This protein binds this small molecule.
Small molecule (SMILES): CC[C@H](C)[C@H](NC(=O)CN)C(=O)NCC(=O)N[C@@H](Cc1ccccc1)C(=O)NCC(=O)N[C@@H](C)C(=O)N[C@H](C(=O)N[C@H](C(=O)N[C@@H](C)C=O)C(C)C)[C@@H](C)O

Sequence of chain 1.I:
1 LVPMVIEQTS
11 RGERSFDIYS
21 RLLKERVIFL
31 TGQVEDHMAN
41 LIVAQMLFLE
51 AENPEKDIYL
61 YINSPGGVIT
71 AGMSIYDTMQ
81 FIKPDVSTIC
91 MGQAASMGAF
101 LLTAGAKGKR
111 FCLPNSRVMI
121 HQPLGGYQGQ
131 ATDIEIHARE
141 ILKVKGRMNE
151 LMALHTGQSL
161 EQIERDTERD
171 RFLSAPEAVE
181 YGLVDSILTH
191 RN

Binding-site contacts:
Ligand atom O contacts residue LYS83 of chain 1.H at 3.4 Å (salt-bridge).
Ligand atom O contacts residue ARG191 of chain 1.I at 3.4 Å (salt-bridge).
Ligand atom CG2 contacts residue LEU47 of chain 1.H at 3.5 Å (hydrophobic).
Ligand atom CB contacts residue TYR61 of chain 1.I at 3.8 Å (hydrophobic).
Ligand atom CZ contacts residue THR78 of chain 1.H at 3.8 Å.
Ligand atom CA contacts residue ALA51 of chain 1.H at 3.9 Å (hydrophobic).
Ligand atom CD1 contacts residue GLU25 of chain 1.I at 3.6 Å.
Ligand atom O contacts residue ARG191 of chain 1.I at 3.0 Å (salt-bridge).
Ligand atom CA contacts residue TYR61 of chain 1.I at 3.0 Å (hydrophobic).
Ligand atom CG1 contacts residue ALA51 of chain 1.H at 3.8 Å (hydrophobic).
Ligand atom CG2 contacts residue PHE48 of chain 1.H at 3.8 Å (hydrophobic).
Ligand atom CZ contacts residue LEU47 of chain 1.H at 3.9 Å (hydrophobic).
Ligand atom CE2 contacts residue TYR61 of chain 1.I at 4.0 Å (hydrophobic).
Ligand atom CG1 contacts residue GLU25 of chain 1.I at 3.9 Å.
Ligand atom CZ contacts residue LEU113 of chain 1.I at 4.0 Å (hydrophobic).
Ligand atom C contacts residue ARG191 of chain 1.I at 4.0 Å.
Ligand atom CE1 contacts residue PHE81 of chain 1.H at 3.6 Å (hydrophobic).
Ligand atom CA contacts residue ARG191 of chain 1.I at 3.9 Å.
Ligand atom CD2 contacts residue TYR61 of chain 1.I at 3.6 Å (hydrophobic).
Ligand atom CD1 contacts residue PHE81 of chain 1.H at 3.4 Å (hydrophobic).
Ligand atom CA contacts residue TYR61 of chain 1.I at 3.8 Å (hydrophobic).
Ligand atom CA contacts residue GLU25 of chain 1.I at 3.7 Å.
Ligand atom CG2 contacts residue LEU22 of chain 1.I at 4.0 Å (hydrophobic).
Ligand atom O contacts residue LEU47 of chain 1.H at 3.7 Å.
Ligand atom CE2 contacts residue LEU47 of chain 1.H at 3.8 Å (hydrophobic).
Ligand atom CA contacts residue ARG191 of chain 1.I at 4.0 Å.
Ligand atom C contacts residue ARG191 of chain 1.I at 4.0 Å.
Ligand atom CG2 contacts residue ARG191 of chain 1.I at 4.0 Å.
Ligand atom N contacts residue TYR61 of chain 1.I at 2.6 Å (h-bond).
Ligand atom O contacts residue PHE81 of chain 1.H at 3.9 Å.
Ligand atom CG1 contacts residue ALA51 of chain 1.H at 3.8 Å (hydrophobic).
Ligand atom CA contacts residue TYR59 of chain 1.I at 4.0 Å (hydrophobic).
Ligand atom CD1 contacts residue ARG21 of chain 1.I at 3.6 Å.
Ligand atom C contacts residue TYR61 of chain 1.I at 3.3 Å (hydrophobic).
Ligand atom O contacts residue ALA51 of chain 1.H at 3.9 Å.
Ligand atom C contacts residue PRO54 of chain 1.H at 3.8 Å (hydrophobic).
Ligand atom CB contacts residue LEU188 of chain 1.I at 3.9 Å (hydrophobic).
Ligand atom CB contacts residue ILE89 of chain 1.I at 3.7 Å (hydrophobic).
Ligand atom CE2 contacts residue MET91 of chain 1.I at 3.6 Å (hydrophobic).
Ligand atom O contacts residue ARG191 of chain 1.I at 3.0 Å (salt-bridge).

Sequence of chain 1.H:
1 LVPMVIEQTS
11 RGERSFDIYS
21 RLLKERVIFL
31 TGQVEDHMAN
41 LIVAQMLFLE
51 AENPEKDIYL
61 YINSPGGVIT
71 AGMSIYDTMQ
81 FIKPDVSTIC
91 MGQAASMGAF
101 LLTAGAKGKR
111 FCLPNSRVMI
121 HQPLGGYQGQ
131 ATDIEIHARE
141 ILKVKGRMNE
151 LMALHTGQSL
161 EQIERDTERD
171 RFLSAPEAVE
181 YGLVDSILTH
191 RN